A protein and the small-molecule ligand that binds it are described below.
Small molecule (SMILES): CC(=O)N[C@@H]1[C@@H](O)[C@H](O)[C@@H](CO)O[C@H]1O

Sequence of chain 3.A:
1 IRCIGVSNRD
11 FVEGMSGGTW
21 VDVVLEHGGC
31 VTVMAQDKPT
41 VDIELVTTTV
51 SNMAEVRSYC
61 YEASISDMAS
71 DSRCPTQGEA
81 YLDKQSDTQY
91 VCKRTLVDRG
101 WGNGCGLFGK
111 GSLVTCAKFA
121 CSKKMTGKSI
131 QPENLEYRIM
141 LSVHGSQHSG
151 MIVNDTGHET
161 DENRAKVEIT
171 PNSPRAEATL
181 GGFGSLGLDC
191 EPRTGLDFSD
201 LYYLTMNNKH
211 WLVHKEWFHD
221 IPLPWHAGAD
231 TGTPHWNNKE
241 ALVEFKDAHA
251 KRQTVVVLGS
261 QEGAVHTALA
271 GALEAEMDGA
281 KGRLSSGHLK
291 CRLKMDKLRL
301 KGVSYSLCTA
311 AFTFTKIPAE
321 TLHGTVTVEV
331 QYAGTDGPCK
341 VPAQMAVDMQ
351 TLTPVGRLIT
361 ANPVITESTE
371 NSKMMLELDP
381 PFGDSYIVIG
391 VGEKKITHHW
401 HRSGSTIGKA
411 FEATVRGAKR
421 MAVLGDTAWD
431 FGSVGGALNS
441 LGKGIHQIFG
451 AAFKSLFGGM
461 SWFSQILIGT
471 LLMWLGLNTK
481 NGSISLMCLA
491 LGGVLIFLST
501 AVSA

Binding-site contacts:
Ligand atom C8 contacts residue VAL153 of chain 3.A at 4.4 Å (hydrophobic).
Ligand atom O5 contacts residue ASN154 of chain 3.A at 2.4 Å (h-bond).
Ligand atom O5 contacts residue THR160 of chain 3.A at 3.2 Å.
Ligand atom O7 contacts residue ASP161 of chain 3.A at 3.7 Å.
Ligand atom C6 contacts residue THR160 of chain 3.A at 3.7 Å.
Ligand atom C7 contacts residue THR160 of chain 3.A at 3.4 Å.
Ligand atom C6 contacts residue HIS158 of chain 3.A at 4.0 Å.
Ligand atom C1 contacts residue ASN154 of chain 3.A at 1.6 Å.
Ligand atom C5 contacts residue THR160 of chain 3.A at 3.7 Å.
Ligand atom O7 contacts residue ASN154 of chain 3.A at 2.7 Å (h-bond).
Ligand atom C3 contacts residue ASN154 of chain 3.A at 3.9 Å.
Ligand atom O5 contacts residue HIS158 of chain 3.A at 3.8 Å.
Ligand atom C7 contacts residue ASN154 of chain 3.A at 3.0 Å.
Ligand atom N2 contacts residue THR160 of chain 3.A at 3.5 Å.
Ligand atom C5 contacts residue ASN154 of chain 3.A at 3.8 Å.
Ligand atom C2 contacts residue THR160 of chain 3.A at 2.7 Å.
Ligand atom C4 contacts residue THR160 of chain 3.A at 3.6 Å.
Ligand atom C3 contacts residue THR160 of chain 3.A at 3.9 Å.
Ligand atom O3 contacts residue THR160 of chain 3.A at 4.3 Å.
Ligand atom C8 contacts residue ASN154 of chain 3.A at 4.1 Å.
Ligand atom O7 contacts residue THR160 of chain 3.A at 2.5 Å.
Ligand atom C4 contacts residue ASN154 of chain 3.A at 4.3 Å.
Ligand atom O6 contacts residue HIS158 of chain 3.A at 3.4 Å (h-bond).
Ligand atom N2 contacts residue ASN154 of chain 3.A at 3.0 Å (h-bond).
Ligand atom C8 contacts residue ILE152 of chain 3.A at 4.3 Å (hydrophobic).
Ligand atom C1 contacts residue THR160 of chain 3.A at 3.0 Å.
Ligand atom C2 contacts residue ASN154 of chain 3.A at 2.5 Å.